This protein binds this small molecule.
Small molecule (SMILES): CC(=O)N[C@@H]1[C@@H](O)[C@H](O)[C@@H](CO)O[C@H]1O

Binding-site contacts:
Ligand atom C4 contacts residue ASN17 of chain 1.A at 4.2 Å.
Ligand atom C8 contacts residue CYS15 of chain 1.A at 3.2 Å (hydrophobic).
Ligand atom C7 contacts residue CYS15 of chain 1.A at 4.4 Å (hydrophobic).
Ligand atom C7 contacts residue ASN17 of chain 1.A at 3.1 Å.
Ligand atom O7 contacts residue ASN17 of chain 1.A at 2.9 Å (h-bond).
Ligand atom N2 contacts residue ASN17 of chain 1.A at 2.9 Å (h-bond).
Ligand atom C3 contacts residue ASN17 of chain 1.A at 3.8 Å.
Ligand atom O5 contacts residue ASN17 of chain 1.A at 2.4 Å (h-bond).
Ligand atom C8 contacts residue VAL16 of chain 1.A at 3.9 Å (hydrophobic).
Ligand atom C5 contacts residue ASN17 of chain 1.A at 3.7 Å.
Ligand atom C2 contacts residue ASN17 of chain 1.A at 2.5 Å.
Ligand atom C8 contacts residue ASN17 of chain 1.A at 4.2 Å.
Ligand atom C1 contacts residue ASN17 of chain 1.A at 1.4 Å.

Sequence of chain 1.A:
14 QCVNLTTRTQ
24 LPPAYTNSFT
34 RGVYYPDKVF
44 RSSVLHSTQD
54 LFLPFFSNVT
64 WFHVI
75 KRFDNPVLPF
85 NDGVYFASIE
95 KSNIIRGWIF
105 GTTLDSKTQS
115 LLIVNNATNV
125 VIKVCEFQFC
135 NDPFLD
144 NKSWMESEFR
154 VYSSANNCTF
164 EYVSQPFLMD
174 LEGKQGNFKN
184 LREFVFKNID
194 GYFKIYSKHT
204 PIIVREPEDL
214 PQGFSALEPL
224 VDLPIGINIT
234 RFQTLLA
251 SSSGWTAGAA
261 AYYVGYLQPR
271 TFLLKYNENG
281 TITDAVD